This small molecule binds to this protein.
Small molecule (SMILES): CC(=O)N[C@@H]1[C@@H](O)[C@H](O)[C@@H](CO)O[C@H]1O

Binding-site contacts:
Ligand atom O7 contacts residue ILE232 of chain 1.J at 4.5 Å.
Ligand atom C5 contacts residue ARG84 of chain 1.J at 4.3 Å.
Ligand atom C2 contacts residue ASN284 of chain 1.J at 2.4 Å.
Ligand atom O6 contacts residue ARG84 of chain 1.J at 3.6 Å.
Ligand atom N2 contacts residue ASN284 of chain 1.J at 2.7 Å (h-bond).
Ligand atom C3 contacts residue ASN284 of chain 1.J at 3.7 Å.
Ligand atom C5 contacts residue ASN284 of chain 1.J at 3.7 Å.
Ligand atom C6 contacts residue PRO83 of chain 1.J at 3.5 Å (hydrophobic).
Ligand atom O7 contacts residue ASN284 of chain 1.J at 2.9 Å (h-bond).
Ligand atom C5 contacts residue PRO83 of chain 1.J at 3.7 Å (hydrophobic).
Ligand atom O6 contacts residue LEU85 of chain 1.J at 3.7 Å.
Ligand atom C6 contacts residue ARG84 of chain 1.J at 3.2 Å.
Ligand atom C1 contacts residue ASN284 of chain 1.J at 1.4 Å.
Ligand atom C7 contacts residue TYR82 of chain 1.J at 3.9 Å (hydrophobic).
Ligand atom O5 contacts residue PRO83 of chain 1.J at 3.2 Å (h-bond).
Ligand atom C2 contacts residue PRO83 of chain 1.J at 4.2 Å (hydrophobic).
Ligand atom C7 contacts residue ASN284 of chain 1.J at 3.2 Å.
Ligand atom C4 contacts residue ASN284 of chain 1.J at 4.2 Å.
Ligand atom C6 contacts residue LEU85 of chain 1.J at 3.5 Å (hydrophobic).
Ligand atom O7 contacts residue TYR82 of chain 1.J at 3.4 Å.
Ligand atom C1 contacts residue PRO83 of chain 1.J at 4.1 Å (hydrophobic).
Ligand atom O3 contacts residue TYR82 of chain 1.J at 4.3 Å.
Ligand atom O5 contacts residue ASN284 of chain 1.J at 2.4 Å (h-bond).
Ligand atom C4 contacts residue PRO83 of chain 1.J at 3.8 Å (hydrophobic).
Ligand atom O6 contacts residue PRO83 of chain 1.J at 4.5 Å.
Ligand atom C2 contacts residue TYR82 of chain 1.J at 4.3 Å (hydrophobic).
Ligand atom C8 contacts residue TYR82 of chain 1.J at 4.1 Å (hydrophobic).

Sequence of chain 1.J:
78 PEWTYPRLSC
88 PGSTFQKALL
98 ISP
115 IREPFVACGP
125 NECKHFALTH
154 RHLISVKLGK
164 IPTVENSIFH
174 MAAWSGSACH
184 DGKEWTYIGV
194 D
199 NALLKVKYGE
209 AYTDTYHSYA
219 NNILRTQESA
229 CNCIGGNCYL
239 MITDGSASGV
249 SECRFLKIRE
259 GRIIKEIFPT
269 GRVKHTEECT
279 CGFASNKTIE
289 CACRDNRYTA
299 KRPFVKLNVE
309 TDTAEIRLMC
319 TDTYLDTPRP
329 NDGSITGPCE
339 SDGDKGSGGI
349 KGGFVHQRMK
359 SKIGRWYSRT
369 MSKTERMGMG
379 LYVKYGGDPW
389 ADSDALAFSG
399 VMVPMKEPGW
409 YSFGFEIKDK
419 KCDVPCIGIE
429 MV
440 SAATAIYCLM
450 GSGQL